This small molecule binds to this protein.
Small molecule (SMILES): COCCCNc1cc(Cl)ncn1

Sequence of chain 1.B:
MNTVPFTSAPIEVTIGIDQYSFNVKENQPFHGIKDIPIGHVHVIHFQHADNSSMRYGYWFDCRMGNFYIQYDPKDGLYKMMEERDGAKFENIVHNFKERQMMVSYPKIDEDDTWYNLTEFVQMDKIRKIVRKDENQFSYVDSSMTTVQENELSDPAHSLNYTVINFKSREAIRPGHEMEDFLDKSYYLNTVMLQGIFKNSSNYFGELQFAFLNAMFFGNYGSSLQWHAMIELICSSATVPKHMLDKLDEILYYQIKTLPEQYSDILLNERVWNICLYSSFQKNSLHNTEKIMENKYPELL

Binding-site contacts:
Ligand atom CL contacts residue PHE217 of chain 1.B at 3.4 Å.
Ligand atom C contacts residue THR170 of chain 1.B at 3.2 Å.
Ligand atom C4 contacts residue LYS129 of chain 1.B at 3.7 Å.
Ligand atom C6 contacts residue LYS129 of chain 1.B at 3.7 Å.
Ligand atom N contacts residue ASN210 of chain 1.B at 3.4 Å (h-bond).
Ligand atom C3 contacts residue PHE205 of chain 1.B at 4.0 Å (hydrophobic).
Ligand atom C4 contacts residue ASN210 of chain 1.B at 3.5 Å.
Ligand atom C5 contacts residue GLU214 of chain 1.B at 3.6 Å.
Ligand atom N1 contacts residue LYS129 of chain 1.B at 3.7 Å.
Ligand atom C7 contacts residue ASN210 of chain 1.B at 4.1 Å.
Ligand atom CL contacts residue ILE133 of chain 1.B at 4.0 Å.
Ligand atom C7 contacts residue GLN126 of chain 1.B at 3.5 Å.
Ligand atom CL contacts residue GLY213 of chain 1.B at 3.6 Å.
Ligand atom N1 contacts residue GLU214 of chain 1.B at 4.1 Å.
Ligand atom N1 contacts residue VAL125 of chain 1.B at 3.7 Å.
Ligand atom CL contacts residue VAL125 of chain 1.B at 3.9 Å.
Ligand atom C5 contacts residue ILE133 of chain 1.B at 3.8 Å (hydrophobic).
Ligand atom C7 contacts residue PHE124 of chain 1.B at 3.4 Å (hydrophobic).
Ligand atom C6 contacts residue GLY213 of chain 1.B at 3.6 Å.
Ligand atom C contacts residue TYR169 of chain 1.B at 4.0 Å (hydrophobic).
Ligand atom CL contacts residue ILE130 of chain 1.B at 3.5 Å.
Ligand atom C4 contacts residue GLU214 of chain 1.B at 4.0 Å.
Ligand atom C contacts residue GLU214 of chain 1.B at 3.8 Å.
Ligand atom N1 contacts residue GLN126 of chain 1.B at 3.2 Å (h-bond).
Ligand atom C3 contacts residue GLU214 of chain 1.B at 3.5 Å.
Ligand atom C contacts residue ASN168 of chain 1.B at 3.4 Å.
Ligand atom C5 contacts residue GLY213 of chain 1.B at 4.0 Å.
Ligand atom N1 contacts residue PHE124 of chain 1.B at 3.6 Å.
Ligand atom C5 contacts residue LYS129 of chain 1.B at 3.8 Å.
Ligand atom C7 contacts residue GLY213 of chain 1.B at 3.8 Å.
Ligand atom N1 contacts residue GLY213 of chain 1.B at 3.7 Å.
Ligand atom O contacts residue ILE133 of chain 1.B at 3.9 Å.
Ligand atom C7 contacts residue LYS129 of chain 1.B at 3.6 Å.
Ligand atom O contacts residue THR170 of chain 1.B at 3.3 Å (h-bond).
Ligand atom C6 contacts residue GLU214 of chain 1.B at 3.7 Å.
Ligand atom N2 contacts residue LYS129 of chain 1.B at 3.6 Å.
Ligand atom C1 contacts residue GLU214 of chain 1.B at 3.5 Å.
Ligand atom N2 contacts residue ASN210 of chain 1.B at 3.1 Å (h-bond).
Ligand atom C1 contacts residue THR170 of chain 1.B at 3.3 Å.
Ligand atom O contacts residue GLU214 of chain 1.B at 3.1 Å (salt-bridge).